The protein below binds the small molecule below.
Small molecule (SMILES): NC(=O)C1=CN([C@@H]2O[C@H](COP(=O)(O)OP(=O)(O)OC[C@H]3O[C@@H](n4cnc5c(N)ncnc54)[C@H](OP(=O)(O)O)[C@@H]3O)[C@@H](O)[C@H]2O)CCC1

Binding-site contacts:
Ligand atom OAC contacts residue ARG372 of chain 1.A at 2.7 Å (salt-bridge).
Ligand atom CBT contacts residue TYR196 of chain 1.A at 3.4 Å (hydrophobic).
Ligand atom CBR contacts residue TYR196 of chain 1.A at 3.8 Å (hydrophobic).
Ligand atom CBH contacts residue HIS250 of chain 1.A at 3.7 Å.
Ligand atom NBU contacts residue TRP114 of chain 1.A at 3.0 Å.
Ligand atom CBS contacts residue FMN1 of chain 1.C at 3.6 Å.
Ligand atom OP1 contacts residue 5J81 of chain 1.F at 2.7 Å (h-bond).
Ligand atom C4 contacts residue ARG349 of chain 1.A at 3.8 Å.
Ligand atom CBO contacts residue TYR376 of chain 1.A at 3.6 Å (hydrophobic).
Ligand atom OP3 contacts residue ARG372 of chain 1.A at 2.7 Å (salt-bridge).
Ligand atom NBU contacts residue THR39 of chain 1.A at 3.6 Å.
Ligand atom P2' contacts residue TYR370 of chain 1.A at 3.5 Å.
Ligand atom NBU contacts residue TYR196 of chain 1.A at 3.7 Å.
Ligand atom C5 contacts residue ARG349 of chain 1.A at 3.6 Å.
Ligand atom OP3 contacts residue TYR370 of chain 1.A at 3.4 Å (h-bond).
Ligand atom N1 contacts residue ARG289 of chain 1.A at 3.5 Å.
Ligand atom CBT contacts residue HIS191 of chain 1.A at 3.7 Å.
Ligand atom OP1 contacts residue TYR370 of chain 1.A at 2.6 Å (h-bond).
Ligand atom P2' contacts residue ARG349 of chain 1.A at 3.8 Å.
Ligand atom OBG contacts residue HIS250 of chain 1.A at 3.4 Å.
Ligand atom OP3 contacts residue ARG349 of chain 1.A at 2.9 Å (salt-bridge).
Ligand atom N7 contacts residue ARG349 of chain 1.A at 3.4 Å (salt-bridge).
Ligand atom OBI contacts residue FMN1 of chain 1.C at 3.4 Å.
Ligand atom N9 contacts residue ARG349 of chain 1.A at 3.7 Å.
Ligand atom OBV contacts residue HIS194 of chain 1.A at 2.9 Å (h-bond).
Ligand atom NBU contacts residue FMN1 of chain 1.C at 3.1 Å.
Ligand atom CBN contacts residue TYR376 of chain 1.A at 3.5 Å (hydrophobic).
Ligand atom CBT contacts residue FMN1 of chain 1.C at 3.3 Å.
Ligand atom OBV contacts residue TYR196 of chain 1.A at 3.3 Å.
Ligand atom CBK contacts residue HIS250 of chain 1.A at 3.8 Å.
Ligand atom P2' contacts residue ARG372 of chain 1.A at 3.8 Å.
Ligand atom OBV contacts residue FMN1 of chain 1.C at 3.1 Å.
Ligand atom OBV contacts residue HIS191 of chain 1.A at 2.8 Å (h-bond).
Ligand atom CBQ contacts residue HIS194 of chain 1.A at 3.8 Å.
Ligand atom OAG contacts residue ARG372 of chain 1.A at 2.9 Å (salt-bridge).
Ligand atom C8 contacts residue ARG349 of chain 1.A at 3.4 Å.
Ligand atom CBR contacts residue FMN1 of chain 1.C at 3.6 Å.
Ligand atom OP2 contacts residue ARG372 of chain 1.A at 2.9 Å (salt-bridge).
Ligand atom N6 contacts residue ARG289 of chain 1.A at 3.6 Å.
Ligand atom CBQ contacts residue FMN1 of chain 1.C at 3.3 Å.

Sequence of chain 1.A:
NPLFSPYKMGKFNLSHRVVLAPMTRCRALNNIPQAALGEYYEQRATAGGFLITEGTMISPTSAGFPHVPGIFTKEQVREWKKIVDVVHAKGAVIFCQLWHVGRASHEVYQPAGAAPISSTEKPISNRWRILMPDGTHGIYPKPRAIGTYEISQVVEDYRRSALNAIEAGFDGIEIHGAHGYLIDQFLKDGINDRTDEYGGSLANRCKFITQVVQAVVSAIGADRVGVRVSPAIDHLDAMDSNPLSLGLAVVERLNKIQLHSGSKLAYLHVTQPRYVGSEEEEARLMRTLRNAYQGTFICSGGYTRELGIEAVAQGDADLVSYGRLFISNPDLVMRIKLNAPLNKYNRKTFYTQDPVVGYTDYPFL